Binding-site contacts:
Ligand atom C8 contacts residue PRO598 of chain 1.A at 3.2 Å (hydrophobic).
Ligand atom C7 contacts residue GLN599 of chain 1.A at 4.0 Å.
Ligand atom C2 contacts residue GLN599 of chain 1.A at 3.9 Å.
Ligand atom C7 contacts residue PRO598 of chain 1.A at 4.3 Å (hydrophobic).
Ligand atom C2 contacts residue ASN350 of chain 1.A at 2.6 Å.
Ligand atom C3 contacts residue GLN599 of chain 1.A at 4.1 Å.
Ligand atom C8 contacts residue PRO349 of chain 1.A at 4.3 Å (hydrophobic).
Ligand atom C4 contacts residue ASN350 of chain 1.A at 4.3 Å.
Ligand atom O7 contacts residue ASN350 of chain 1.A at 4.0 Å.
Ligand atom C5 contacts residue ASN350 of chain 1.A at 3.8 Å.
Ligand atom C3 contacts residue ASN350 of chain 1.A at 3.9 Å.
Ligand atom O5 contacts residue ASN350 of chain 1.A at 2.4 Å (h-bond).
Ligand atom C8 contacts residue GLN599 of chain 1.A at 4.0 Å.
Ligand atom C7 contacts residue ASN350 of chain 1.A at 3.8 Å.
Ligand atom N2 contacts residue GLN599 of chain 1.A at 3.1 Å (h-bond).
Ligand atom C1 contacts residue ASN350 of chain 1.A at 1.5 Å.
Ligand atom N2 contacts residue ASN350 of chain 1.A at 3.0 Å (h-bond).
Ligand atom C1 contacts residue GLN599 of chain 1.A at 4.0 Å.

Sequence of chain 1.A:
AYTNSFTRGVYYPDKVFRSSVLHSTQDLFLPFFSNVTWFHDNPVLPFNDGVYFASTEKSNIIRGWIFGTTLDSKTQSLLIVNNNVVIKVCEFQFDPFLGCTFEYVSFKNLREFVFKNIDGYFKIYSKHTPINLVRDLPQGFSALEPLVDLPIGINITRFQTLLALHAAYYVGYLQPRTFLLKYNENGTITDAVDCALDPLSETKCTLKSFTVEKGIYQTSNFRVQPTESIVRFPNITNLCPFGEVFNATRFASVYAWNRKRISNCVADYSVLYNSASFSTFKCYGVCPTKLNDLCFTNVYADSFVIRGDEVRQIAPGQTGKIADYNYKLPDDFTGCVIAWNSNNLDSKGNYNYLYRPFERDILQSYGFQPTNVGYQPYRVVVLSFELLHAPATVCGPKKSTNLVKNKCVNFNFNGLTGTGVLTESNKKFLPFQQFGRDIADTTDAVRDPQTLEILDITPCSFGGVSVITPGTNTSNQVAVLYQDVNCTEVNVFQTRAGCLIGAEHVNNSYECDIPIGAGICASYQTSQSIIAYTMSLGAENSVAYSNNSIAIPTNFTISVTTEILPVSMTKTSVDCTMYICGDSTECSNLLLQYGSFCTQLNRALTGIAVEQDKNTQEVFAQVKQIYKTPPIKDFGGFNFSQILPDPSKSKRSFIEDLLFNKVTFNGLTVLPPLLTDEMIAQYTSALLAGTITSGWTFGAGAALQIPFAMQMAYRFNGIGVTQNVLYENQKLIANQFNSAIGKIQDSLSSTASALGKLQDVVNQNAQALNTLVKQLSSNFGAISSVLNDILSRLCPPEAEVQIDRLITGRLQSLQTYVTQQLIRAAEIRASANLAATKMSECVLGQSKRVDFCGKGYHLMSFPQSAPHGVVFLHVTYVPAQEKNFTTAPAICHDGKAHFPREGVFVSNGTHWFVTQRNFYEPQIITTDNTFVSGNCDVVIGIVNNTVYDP

A protein and the small-molecule ligand that binds it are described below.
Small molecule (SMILES): CC(=O)N[C@@H]1[C@@H](O)[C@H](O)[C@@H](CO)O[C@H]1O